Sequence of chain 2.A:
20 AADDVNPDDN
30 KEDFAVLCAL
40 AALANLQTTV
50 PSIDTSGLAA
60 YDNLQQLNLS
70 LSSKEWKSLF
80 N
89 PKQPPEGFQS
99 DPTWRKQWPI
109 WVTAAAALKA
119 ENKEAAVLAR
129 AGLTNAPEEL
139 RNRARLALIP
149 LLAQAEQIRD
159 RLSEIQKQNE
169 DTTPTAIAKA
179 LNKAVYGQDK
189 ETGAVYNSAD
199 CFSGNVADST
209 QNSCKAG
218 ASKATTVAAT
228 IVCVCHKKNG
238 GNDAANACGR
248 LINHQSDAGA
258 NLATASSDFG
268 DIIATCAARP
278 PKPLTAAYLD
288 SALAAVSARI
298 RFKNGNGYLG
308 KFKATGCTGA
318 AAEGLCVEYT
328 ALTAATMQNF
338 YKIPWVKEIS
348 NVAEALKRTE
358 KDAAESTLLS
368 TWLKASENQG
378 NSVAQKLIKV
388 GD

Binding-site contacts:
Ligand atom C2 contacts residue ASP99 of chain 1.A at 3.7 Å.
Ligand atom O3 contacts residue TRP109 of chain 1.A at 3.4 Å.
Ligand atom O7 contacts residue GLN64 of chain 1.A at 3.0 Å (h-bond).
Ligand atom C5 contacts residue ASP99 of chain 1.A at 3.7 Å.
Ligand atom O6 contacts residue THR101 of chain 1.A at 3.7 Å.
Ligand atom N2 contacts residue ASN67 of chain 1.A at 2.9 Å (h-bond).
Ligand atom O3 contacts residue ASP99 of chain 1.A at 3.3 Å (salt-bridge).
Ligand atom O4 contacts residue THR101 of chain 1.A at 3.5 Å (h-bond).
Ligand atom C6 contacts residue TRP102 of chain 1.A at 3.8 Å (hydrophobic).
Ligand atom C6 contacts residue PHE96 of chain 1.A at 3.7 Å (hydrophobic).
Ligand atom C5 contacts residue ASN67 of chain 1.A at 3.7 Å.
Ligand atom C1 contacts residue ASN67 of chain 1.A at 1.4 Å.
Ligand atom C8 contacts residue LEU150 of chain 1.A at 3.7 Å (hydrophobic).
Ligand atom C7 contacts residue ASN67 of chain 1.A at 3.7 Å.
Ligand atom O6 contacts residue SER71 of chain 1.A at 2.6 Å (h-bond).
Ligand atom C4 contacts residue ASP99 of chain 1.A at 3.6 Å.
Ligand atom O4 contacts residue PRO100 of chain 1.A at 3.5 Å.
Ligand atom O4 contacts residue TRP75 of chain 1.A at 3.7 Å.
Ligand atom C8 contacts residue GLN64 of chain 1.A at 3.5 Å.
Ligand atom O2 contacts residue ASP99 of chain 1.A at 2.7 Å (salt-bridge).
Ligand atom C3 contacts residue ASN67 of chain 1.A at 3.8 Å.
Ligand atom O6 contacts residue ARG143 of chain 1.A at 3.2 Å (salt-bridge).
Ligand atom O7 contacts residue TRP109 of chain 1.A at 2.8 Å (h-bond).
Ligand atom C2 contacts residue ASN67 of chain 1.A at 2.4 Å.
Ligand atom O5 contacts residue ASN67 of chain 1.A at 2.4 Å (h-bond).
Ligand atom O5 contacts residue SER71 of chain 1.A at 3.5 Å (h-bond).
Ligand atom O2 contacts residue TRP102 of chain 1.A at 2.9 Å (h-bond).
Ligand atom C6 contacts residue SER71 of chain 1.A at 3.4 Å.
Ligand atom O2 contacts residue PHE96 of chain 1.A at 3.6 Å.
Ligand atom O7 contacts residue LYS386 of chain 2.A at 3.3 Å (salt-bridge).
Ligand atom O4 contacts residue TRP102 of chain 1.A at 3.0 Å (h-bond).
Ligand atom C6 contacts residue TRP75 of chain 1.A at 3.7 Å (hydrophobic).
Ligand atom O4 contacts residue ASP99 of chain 1.A at 2.7 Å (salt-bridge).
Ligand atom C1 contacts residue TRP75 of chain 1.A at 3.6 Å (hydrophobic).
Ligand atom C7 contacts residue GLN64 of chain 1.A at 3.5 Å.
Ligand atom C3 contacts residue ASP99 of chain 1.A at 3.4 Å.
Ligand atom C6 contacts residue THR101 of chain 1.A at 3.8 Å.
Ligand atom O7 contacts residue GLN105 of chain 1.A at 3.3 Å (h-bond).
Ligand atom C6 contacts residue THR101 of chain 1.A at 3.1 Å.
Ligand atom O5 contacts residue PHE96 of chain 1.A at 3.6 Å.

A protein and the small-molecule ligand that binds it are described below.
Small molecule (SMILES): CC(=O)N[C@H]1[C@H](O[C@H]2[C@H](O)[C@@H](NC(C)=O)CO[C@@H]2CO)O[C@H](CO)[C@@H](O[C@@H]2O[C@H](CO[C@H]3O[C@H](CO)[C@@H](O)[C@H](O)[C@@H]3O)[C@@H](O)[C@H](O[C@H]3O[C@H](CO)[C@@H](O)[C@H](O)[C@@H]3O[C@H]3O[C@H](CO)[C@@H](O)[C@H](O)[C@@H]3O)[C@@H]2O)[C@@H]1O

Sequence of chain 1.A:
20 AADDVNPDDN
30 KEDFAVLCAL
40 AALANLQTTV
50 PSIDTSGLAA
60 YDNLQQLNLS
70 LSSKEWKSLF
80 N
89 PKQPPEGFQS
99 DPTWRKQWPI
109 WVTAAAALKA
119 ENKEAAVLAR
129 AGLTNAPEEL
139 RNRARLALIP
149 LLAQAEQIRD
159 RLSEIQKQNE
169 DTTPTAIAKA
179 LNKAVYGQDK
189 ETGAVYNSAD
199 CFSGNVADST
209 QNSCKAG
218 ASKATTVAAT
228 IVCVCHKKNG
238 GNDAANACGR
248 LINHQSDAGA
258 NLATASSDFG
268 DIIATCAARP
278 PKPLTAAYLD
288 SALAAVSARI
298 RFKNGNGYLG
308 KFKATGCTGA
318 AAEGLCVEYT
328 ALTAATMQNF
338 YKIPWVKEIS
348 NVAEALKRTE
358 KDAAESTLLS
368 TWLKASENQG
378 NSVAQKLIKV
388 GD